Sequence of chain 1.K:
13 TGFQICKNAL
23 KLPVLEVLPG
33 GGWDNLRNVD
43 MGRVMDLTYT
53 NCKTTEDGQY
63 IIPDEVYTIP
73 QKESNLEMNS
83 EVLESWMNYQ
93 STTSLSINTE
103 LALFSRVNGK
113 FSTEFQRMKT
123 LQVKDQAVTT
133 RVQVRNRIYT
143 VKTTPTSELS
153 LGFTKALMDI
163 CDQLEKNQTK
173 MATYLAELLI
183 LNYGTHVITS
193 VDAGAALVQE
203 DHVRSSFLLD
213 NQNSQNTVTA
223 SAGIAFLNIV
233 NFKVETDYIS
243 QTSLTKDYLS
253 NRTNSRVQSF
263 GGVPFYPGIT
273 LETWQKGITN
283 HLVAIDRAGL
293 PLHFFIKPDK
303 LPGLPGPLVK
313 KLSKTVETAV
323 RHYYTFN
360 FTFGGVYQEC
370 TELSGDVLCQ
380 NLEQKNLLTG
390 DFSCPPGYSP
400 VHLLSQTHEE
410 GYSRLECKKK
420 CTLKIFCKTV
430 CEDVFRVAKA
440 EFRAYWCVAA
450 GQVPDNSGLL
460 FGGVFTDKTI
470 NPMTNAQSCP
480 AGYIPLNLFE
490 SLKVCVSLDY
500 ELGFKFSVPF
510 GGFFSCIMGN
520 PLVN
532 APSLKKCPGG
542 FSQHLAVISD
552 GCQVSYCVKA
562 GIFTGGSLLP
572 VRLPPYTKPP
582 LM

This small molecule binds to this protein.
Small molecule (SMILES): OC[C@H]1O[C@H](O[C@H]2[C@H](O)[C@@H](O)[C@H](OCCCCCCC3CCCCC3)O[C@@H]2CO)[C@H](O)[C@@H](O)[C@@H]1O

Binding-site contacts:
Ligand atom C62 contacts residue LEU414 of chain 1.K at 4.2 Å (hydrophobic).
Ligand atom C5 contacts residue GLY410 of chain 1.K at 4.0 Å.
Ligand atom O6 contacts residue TYR250 of chain 1.K at 4.0 Å.
Ligand atom O60 contacts residue TYR411 of chain 1.K at 4.1 Å.
Ligand atom C2 contacts residue TYR250 of chain 1.K at 4.1 Å (hydrophobic).
Ligand atom C4 contacts residue GLY410 of chain 1.K at 3.8 Å.
Ligand atom O1 contacts residue GLY410 of chain 1.K at 3.6 Å.
Ligand atom C51 contacts residue SER412 of chain 1.K at 4.1 Å.
Ligand atom O50 contacts residue TYR411 of chain 1.K at 3.4 Å.
Ligand atom C51 contacts residue LEU414 of chain 1.K at 4.3 Å (hydrophobic).
Ligand atom C6 contacts residue TYR250 of chain 1.K at 3.9 Å (hydrophobic).
Ligand atom O6 contacts residue SER412 of chain 1.K at 3.8 Å.
Ligand atom O2 contacts residue GLY410 of chain 1.K at 3.4 Å (h-bond).
Ligand atom C42 contacts residue MET89 of chain 1.K at 3.8 Å (hydrophobic).
Ligand atom O1 contacts residue TYR250 of chain 1.K at 4.3 Å.
Ligand atom C41 contacts residue SER412 of chain 1.K at 3.9 Å.
Ligand atom C4 contacts residue PHE434 of chain 1.K at 4.4 Å (hydrophobic).
Ligand atom C6 contacts residue PHE434 of chain 1.K at 4.0 Å (hydrophobic).
Ligand atom C50 contacts residue TYR411 of chain 1.K at 3.6 Å (hydrophobic).
Ligand atom C32 contacts residue MET89 of chain 1.K at 3.6 Å (hydrophobic).
Ligand atom C51 contacts residue ARG413 of chain 1.K at 4.3 Å.
Ligand atom C50 contacts residue GLY410 of chain 1.K at 4.0 Å.
Ligand atom C60 contacts residue SER412 of chain 1.K at 3.3 Å.
Ligand atom C2 contacts residue GLY410 of chain 1.K at 4.3 Å.
Ligand atom C1 contacts residue TYR250 of chain 1.K at 3.2 Å (hydrophobic).
Ligand atom O50 contacts residue SER412 of chain 1.K at 3.5 Å (h-bond).
Ligand atom O4 contacts residue GLY410 of chain 1.K at 2.6 Å (h-bond).
Ligand atom C5 contacts residue PHE434 of chain 1.K at 4.2 Å (hydrophobic).
Ligand atom C21 contacts residue SER412 of chain 1.K at 4.0 Å.
Ligand atom O2 contacts residue GLU409 of chain 1.K at 4.1 Å.
Ligand atom C5 contacts residue TYR250 of chain 1.K at 4.3 Å (hydrophobic).
Ligand atom O5 contacts residue TYR250 of chain 1.K at 3.0 Å (h-bond).
Ligand atom O3 contacts residue TYR250 of chain 1.K at 3.6 Å (h-bond).
Ligand atom C52 contacts residue LEU414 of chain 1.K at 3.9 Å (hydrophobic).
Ligand atom O60 contacts residue SER412 of chain 1.K at 2.8 Å (h-bond).
Ligand atom O10 contacts residue SER412 of chain 1.K at 3.8 Å.
Ligand atom O6 contacts residue PHE434 of chain 1.K at 4.3 Å.
Ligand atom C50 contacts residue SER412 of chain 1.K at 3.6 Å.
Ligand atom C60 contacts residue TYR411 of chain 1.K at 4.3 Å (hydrophobic).
Ligand atom O4 contacts residue PHE434 of chain 1.K at 3.9 Å.